Sequence of chain 38.E:
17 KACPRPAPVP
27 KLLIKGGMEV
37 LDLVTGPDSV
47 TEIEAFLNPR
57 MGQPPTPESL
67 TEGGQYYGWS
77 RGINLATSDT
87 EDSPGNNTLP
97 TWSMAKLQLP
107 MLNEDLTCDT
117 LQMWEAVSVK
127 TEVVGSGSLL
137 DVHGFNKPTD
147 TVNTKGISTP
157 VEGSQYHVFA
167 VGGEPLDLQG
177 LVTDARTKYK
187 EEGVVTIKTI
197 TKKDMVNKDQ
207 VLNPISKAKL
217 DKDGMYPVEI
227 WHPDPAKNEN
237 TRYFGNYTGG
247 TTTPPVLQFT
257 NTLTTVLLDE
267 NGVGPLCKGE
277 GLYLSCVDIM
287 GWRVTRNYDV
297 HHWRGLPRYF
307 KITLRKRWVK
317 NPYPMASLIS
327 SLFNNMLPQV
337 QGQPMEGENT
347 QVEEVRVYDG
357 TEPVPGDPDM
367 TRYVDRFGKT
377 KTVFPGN

Sequence of chain 38.A:
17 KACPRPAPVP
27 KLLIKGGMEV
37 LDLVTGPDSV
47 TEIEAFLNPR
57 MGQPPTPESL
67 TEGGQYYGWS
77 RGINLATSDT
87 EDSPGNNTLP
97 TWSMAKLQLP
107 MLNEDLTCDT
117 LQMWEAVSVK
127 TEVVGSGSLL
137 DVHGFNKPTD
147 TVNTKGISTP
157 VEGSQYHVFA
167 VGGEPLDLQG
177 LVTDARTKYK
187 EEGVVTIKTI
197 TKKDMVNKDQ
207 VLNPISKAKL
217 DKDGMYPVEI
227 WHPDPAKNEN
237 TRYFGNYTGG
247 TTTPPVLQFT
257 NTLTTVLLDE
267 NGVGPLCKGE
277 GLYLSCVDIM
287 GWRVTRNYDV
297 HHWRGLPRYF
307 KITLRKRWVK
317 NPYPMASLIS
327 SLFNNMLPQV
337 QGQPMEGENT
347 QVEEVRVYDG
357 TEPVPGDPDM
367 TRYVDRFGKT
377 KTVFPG

Binding-site contacts:
Ligand atom O1A contacts residue GLY78 of chain 38.E at 3.3 Å (h-bond).
Ligand atom O4 contacts residue THR291 of chain 38.E at 3.4 Å.
Ligand atom O4 contacts residue VAL296 of chain 38.E at 4.0 Å.
Ligand atom C11 contacts residue ASP85 of chain 38.A at 3.8 Å.
Ligand atom C4 contacts residue GLY78 of chain 38.E at 3.3 Å.
Ligand atom C2 contacts residue GLY78 of chain 38.E at 4.1 Å.
Ligand atom C8 contacts residue TYR72 of chain 38.E at 4.1 Å (hydrophobic).
Ligand atom O10 contacts residue ASN293 of chain 38.E at 3.9 Å.
Ligand atom C6 contacts residue ASN93 of chain 38.E at 3.4 Å.
Ligand atom O4 contacts residue HIS298 of chain 38.E at 3.0 Å (h-bond).
Ligand atom C7 contacts residue TYR72 of chain 38.E at 3.9 Å (hydrophobic).
Ligand atom C4 contacts residue HIS298 of chain 38.E at 3.6 Å.
Ligand atom O6 contacts residue ASN93 of chain 38.E at 3.5 Å (h-bond).
Ligand atom O8 contacts residue TYR72 of chain 38.E at 3.5 Å (h-bond).
Ligand atom C5 contacts residue TYR72 of chain 38.E at 3.4 Å (hydrophobic).
Ligand atom C6 contacts residue TYR72 of chain 38.E at 3.3 Å (hydrophobic).
Ligand atom O4 contacts residue GLY78 of chain 38.E at 3.0 Å.
Ligand atom C3 contacts residue GLY78 of chain 38.E at 4.0 Å.
Ligand atom O3 contacts residue GLY78 of chain 38.E at 3.6 Å.
Ligand atom C3 contacts residue HIS298 of chain 38.E at 3.8 Å.
Ligand atom O1B contacts residue SER89 of chain 38.E at 4.1 Å.
Ligand atom N5 contacts residue TYR72 of chain 38.E at 3.1 Å (h-bond).
Ligand atom O4 contacts residue ILE79 of chain 38.E at 3.5 Å (h-bond).
Ligand atom C8 contacts residue ARG77 of chain 38.E at 4.2 Å.
Ligand atom C1 contacts residue TYR72 of chain 38.E at 3.8 Å (hydrophobic).
Ligand atom O1A contacts residue TYR72 of chain 38.E at 3.5 Å.
Ligand atom C1 contacts residue ARG77 of chain 38.E at 3.4 Å.
Ligand atom O1A contacts residue SER89 of chain 38.E at 3.4 Å (h-bond).
Ligand atom O1B contacts residue TYR72 of chain 38.E at 3.8 Å.
Ligand atom O10 contacts residue THR291 of chain 38.E at 3.8 Å.
Ligand atom O1A contacts residue ARG77 of chain 38.E at 3.1 Å (salt-bridge).
Ligand atom C1 contacts residue SER89 of chain 38.E at 4.2 Å.
Ligand atom C3 contacts residue GLY78 of chain 38.E at 4.0 Å.
Ligand atom C5 contacts residue ASN93 of chain 38.E at 4.1 Å.
Ligand atom C1 contacts residue GLY78 of chain 38.E at 4.0 Å.
Ligand atom O1B contacts residue ASN80 of chain 38.E at 4.2 Å.
Ligand atom O1B contacts residue ARG77 of chain 38.E at 2.8 Å (salt-bridge).
Ligand atom O4 contacts residue TYR72 of chain 38.E at 4.2 Å.
Ligand atom C3 contacts residue VAL296 of chain 38.E at 3.7 Å (hydrophobic).
Ligand atom C4 contacts residue TYR72 of chain 38.E at 3.4 Å (hydrophobic).

A protein and the small-molecule ligand that binds it are described below.
Small molecule (SMILES): CC(=O)N[C@@H]1[C@@H](O[C@@H]2O[C@H](CO)[C@H](O)[C@H](O[C@]3(C(=O)O)C[C@H](O)[C@@H](NC(C)=O)[C@H]([C@H](O)[C@H](O)CO)O3)[C@H]2O)[C@H](O)[C@@H](CO[C@]2(C(=O)O)C[C@H](O)[C@@H](NC(C)=O)[C@H]([C@H](O)[C@H](O)CO)O2)O[C@H]1O